Sequence of chain 1.A:
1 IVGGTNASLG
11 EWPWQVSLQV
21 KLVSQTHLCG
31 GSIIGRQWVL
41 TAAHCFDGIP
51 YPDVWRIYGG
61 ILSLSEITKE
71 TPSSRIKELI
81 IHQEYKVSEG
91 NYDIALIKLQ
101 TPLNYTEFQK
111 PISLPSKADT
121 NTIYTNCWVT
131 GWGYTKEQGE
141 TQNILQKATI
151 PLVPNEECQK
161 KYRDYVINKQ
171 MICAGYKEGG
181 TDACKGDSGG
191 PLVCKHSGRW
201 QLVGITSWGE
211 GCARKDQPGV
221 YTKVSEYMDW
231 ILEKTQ

Binding-site contacts:
Ligand atom C5 contacts residue ASN6 of chain 1.A at 3.6 Å.
Ligand atom C4 contacts residue ASN6 of chain 1.A at 4.2 Å.
Ligand atom O5 contacts residue ASN6 of chain 1.A at 2.4 Å (h-bond).
Ligand atom O2 contacts residue ASN6 of chain 1.A at 3.0 Å (h-bond).
Ligand atom C1 contacts residue ASN6 of chain 1.A at 1.4 Å.
Ligand atom C3 contacts residue ASN6 of chain 1.A at 3.7 Å.
Ligand atom C2 contacts residue ASN6 of chain 1.A at 2.4 Å.

The small molecule below binds the protein below.
Small molecule (SMILES): OC[C@H]1O[C@@H](O)[C@@H](O)[C@@H](O)[C@@H]1O